Sequence of chain 1.A:
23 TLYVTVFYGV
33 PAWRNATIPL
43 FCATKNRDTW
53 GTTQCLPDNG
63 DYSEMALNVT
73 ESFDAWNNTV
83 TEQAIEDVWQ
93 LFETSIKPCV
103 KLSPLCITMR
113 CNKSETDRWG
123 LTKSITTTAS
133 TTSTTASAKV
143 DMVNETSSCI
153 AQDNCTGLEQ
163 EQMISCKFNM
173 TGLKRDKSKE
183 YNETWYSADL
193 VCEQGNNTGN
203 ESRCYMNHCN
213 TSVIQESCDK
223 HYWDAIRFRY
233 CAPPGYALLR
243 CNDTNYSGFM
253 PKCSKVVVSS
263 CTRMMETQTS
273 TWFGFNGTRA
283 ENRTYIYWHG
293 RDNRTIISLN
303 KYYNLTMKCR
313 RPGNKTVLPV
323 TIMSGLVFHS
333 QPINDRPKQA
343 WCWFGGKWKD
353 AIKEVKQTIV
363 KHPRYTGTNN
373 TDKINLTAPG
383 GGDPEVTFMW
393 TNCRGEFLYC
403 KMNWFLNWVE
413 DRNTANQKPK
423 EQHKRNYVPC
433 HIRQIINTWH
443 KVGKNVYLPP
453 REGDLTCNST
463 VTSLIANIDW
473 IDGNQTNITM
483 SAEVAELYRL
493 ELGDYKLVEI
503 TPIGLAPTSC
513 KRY

Binding-site contacts:
Ligand atom O5 contacts residue GLN154 of chain 1.A at 4.2 Å.
Ligand atom N2 contacts residue ASN156 of chain 1.A at 2.9 Å (h-bond).
Ligand atom C4 contacts residue ASN156 of chain 1.A at 4.3 Å.
Ligand atom O5 contacts residue ASN156 of chain 1.A at 2.4 Å (h-bond).
Ligand atom C5 contacts residue ASN156 of chain 1.A at 3.8 Å.
Ligand atom C5 contacts residue GLN154 of chain 1.A at 3.5 Å.
Ligand atom C3 contacts residue ASN156 of chain 1.A at 3.8 Å.
Ligand atom C2 contacts residue ASN156 of chain 1.A at 2.5 Å.
Ligand atom O7 contacts residue ASN156 of chain 1.A at 3.0 Å (h-bond).
Ligand atom C1 contacts residue ASN156 of chain 1.A at 1.5 Å.
Ligand atom C6 contacts residue GLN154 of chain 1.A at 3.6 Å.
Ligand atom C1 contacts residue GLN154 of chain 1.A at 4.4 Å.
Ligand atom C7 contacts residue ASN156 of chain 1.A at 3.1 Å.
Ligand atom C4 contacts residue GLN154 of chain 1.A at 4.2 Å.
Ligand atom C8 contacts residue ASN156 of chain 1.A at 3.4 Å.

A small-molecule ligand and the protein it binds are described below.
Small molecule (SMILES): CC(=O)N[C@H]1[C@H](O[C@H]2[C@H](O)[C@@H](NC(C)=O)CO[C@@H]2CO[C@@H]2O[C@@H](C)[C@@H](O)[C@@H](O)[C@@H]2O)O[C@H](CO)[C@@H](O)[C@@H]1O